Sequence of chain 1.E:
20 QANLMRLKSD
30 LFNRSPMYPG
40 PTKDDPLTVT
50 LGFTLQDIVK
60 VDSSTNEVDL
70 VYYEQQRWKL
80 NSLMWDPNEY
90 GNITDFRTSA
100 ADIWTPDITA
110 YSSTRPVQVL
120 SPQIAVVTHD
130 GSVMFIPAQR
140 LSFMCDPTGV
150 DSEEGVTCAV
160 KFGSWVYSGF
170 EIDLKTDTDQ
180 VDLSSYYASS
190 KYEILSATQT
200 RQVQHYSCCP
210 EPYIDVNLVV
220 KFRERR

Binding-site contacts:
Ligand atom N3 contacts residue TYR110 of chain 1.D at 3.0 Å (h-bond).
Ligand atom C7 contacts residue ILE135 of chain 1.E at 3.9 Å (hydrophobic).
Ligand atom C9 contacts residue ILE135 of chain 1.E at 3.7 Å (hydrophobic).
Ligand atom N2 contacts residue TRP164 of chain 1.D at 3.9 Å.
Ligand atom C8 contacts residue TRP164 of chain 1.D at 3.2 Å (hydrophobic).
Ligand atom C11 contacts residue CYS207 of chain 1.D at 3.9 Å (hydrophobic).
Ligand atom C5 contacts residue VAL125 of chain 1.E at 3.6 Å (hydrophobic).
Ligand atom C2 contacts residue ARG96 of chain 1.E at 3.9 Å.
Ligand atom C15 contacts residue TRP164 of chain 1.D at 3.8 Å (hydrophobic).
Ligand atom F contacts residue VAL125 of chain 1.E at 3.4 Å.
Ligand atom C2 contacts residue PO41 of chain 1.KA at 3.6 Å.
Ligand atom N contacts residue PO41 of chain 1.KA at 2.8 Å (h-bond).
Ligand atom C16 contacts residue TRP164 of chain 1.D at 3.5 Å (hydrophobic).
Ligand atom C13 contacts residue TYR110 of chain 1.D at 3.5 Å (hydrophobic).
Ligand atom C2 contacts residue TYR212 of chain 1.D at 3.5 Å (hydrophobic).
Ligand atom C13 contacts residue TRP164 of chain 1.D at 3.9 Å (hydrophobic).
Ligand atom C3 contacts residue VAL125 of chain 1.E at 3.9 Å (hydrophobic).
Ligand atom C12 contacts residue TRP164 of chain 1.D at 3.8 Å (hydrophobic).
Ligand atom N2 contacts residue VAL165 of chain 1.D at 3.8 Å.
Ligand atom N contacts residue ASP94 of chain 1.E at 3.9 Å.
Ligand atom C7 contacts residue TYR212 of chain 1.D at 3.6 Å (hydrophobic).
Ligand atom C contacts residue PO41 of chain 1.KA at 3.9 Å.
Ligand atom F contacts residue MET133 of chain 1.E at 3.8 Å.
Ligand atom N2 contacts residue ILE135 of chain 1.E at 3.7 Å.
Ligand atom N1 contacts residue TYR212 of chain 1.D at 2.9 Å (h-bond).
Ligand atom C4 contacts residue MET133 of chain 1.E at 3.9 Å (hydrophobic).
Ligand atom C13 contacts residue TYR205 of chain 1.D at 3.7 Å (hydrophobic).
Ligand atom C12 contacts residue CYS208 of chain 1.D at 3.9 Å (hydrophobic).
Ligand atom C11 contacts residue TRP164 of chain 1.D at 3.6 Å (hydrophobic).
Ligand atom C7 contacts residue CYS208 of chain 1.D at 3.6 Å (hydrophobic).
Ligand atom N3 contacts residue TRP164 of chain 1.D at 2.9 Å (h-bond).
Ligand atom C12 contacts residue TYR212 of chain 1.D at 3.8 Å (hydrophobic).
Ligand atom C7 contacts residue TRP164 of chain 1.D at 3.9 Å (hydrophobic).
Ligand atom C4 contacts residue VAL125 of chain 1.E at 3.6 Å (hydrophobic).
Ligand atom C9 contacts residue TRP164 of chain 1.D at 3.2 Å (hydrophobic).
Ligand atom N1 contacts residue CYS208 of chain 1.D at 3.9 Å.
Ligand atom C12 contacts residue CYS207 of chain 1.D at 3.8 Å (hydrophobic).
Ligand atom C3 contacts residue TYR212 of chain 1.D at 4.0 Å (hydrophobic).
Ligand atom C8 contacts residue ILE135 of chain 1.E at 3.8 Å (hydrophobic).
Ligand atom C14 contacts residue TYR205 of chain 1.D at 3.5 Å (hydrophobic).

Sequence of chain 1.D:
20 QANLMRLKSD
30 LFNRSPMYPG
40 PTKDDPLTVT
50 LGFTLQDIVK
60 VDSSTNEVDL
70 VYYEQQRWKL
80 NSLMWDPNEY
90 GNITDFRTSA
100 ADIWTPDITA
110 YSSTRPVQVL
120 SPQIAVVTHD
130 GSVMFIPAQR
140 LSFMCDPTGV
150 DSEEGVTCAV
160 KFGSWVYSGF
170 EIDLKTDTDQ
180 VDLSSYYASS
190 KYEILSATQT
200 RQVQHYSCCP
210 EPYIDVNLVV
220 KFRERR

The small molecule below binds the protein below.
Small molecule (SMILES): NC(=O)c1ccc(-c2cc([C@H]3C[C@@H]4CC[C@H]3N4)cnc2F)nc1